Sequence of chain 1.B:
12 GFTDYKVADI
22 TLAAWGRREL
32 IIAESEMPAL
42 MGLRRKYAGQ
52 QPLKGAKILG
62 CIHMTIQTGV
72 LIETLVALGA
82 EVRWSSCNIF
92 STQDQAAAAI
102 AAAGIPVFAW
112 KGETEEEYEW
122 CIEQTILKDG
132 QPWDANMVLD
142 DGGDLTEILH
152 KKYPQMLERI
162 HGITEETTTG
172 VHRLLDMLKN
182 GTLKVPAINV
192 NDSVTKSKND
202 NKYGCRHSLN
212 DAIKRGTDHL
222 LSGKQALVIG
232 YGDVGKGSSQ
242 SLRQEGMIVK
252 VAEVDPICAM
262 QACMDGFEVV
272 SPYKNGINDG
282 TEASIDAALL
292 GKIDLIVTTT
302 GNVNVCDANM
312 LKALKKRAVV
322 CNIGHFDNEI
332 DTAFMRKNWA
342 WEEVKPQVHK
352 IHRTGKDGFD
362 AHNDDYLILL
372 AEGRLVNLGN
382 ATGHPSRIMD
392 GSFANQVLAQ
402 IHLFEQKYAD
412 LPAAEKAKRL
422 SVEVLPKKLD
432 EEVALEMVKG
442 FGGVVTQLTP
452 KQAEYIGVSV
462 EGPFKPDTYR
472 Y

This protein binds this small molecule.
Small molecule (SMILES): OC1C[C@H]2CC[C@@H](C1)N2Cc1ccccc1

Sequence of chain 1.C:
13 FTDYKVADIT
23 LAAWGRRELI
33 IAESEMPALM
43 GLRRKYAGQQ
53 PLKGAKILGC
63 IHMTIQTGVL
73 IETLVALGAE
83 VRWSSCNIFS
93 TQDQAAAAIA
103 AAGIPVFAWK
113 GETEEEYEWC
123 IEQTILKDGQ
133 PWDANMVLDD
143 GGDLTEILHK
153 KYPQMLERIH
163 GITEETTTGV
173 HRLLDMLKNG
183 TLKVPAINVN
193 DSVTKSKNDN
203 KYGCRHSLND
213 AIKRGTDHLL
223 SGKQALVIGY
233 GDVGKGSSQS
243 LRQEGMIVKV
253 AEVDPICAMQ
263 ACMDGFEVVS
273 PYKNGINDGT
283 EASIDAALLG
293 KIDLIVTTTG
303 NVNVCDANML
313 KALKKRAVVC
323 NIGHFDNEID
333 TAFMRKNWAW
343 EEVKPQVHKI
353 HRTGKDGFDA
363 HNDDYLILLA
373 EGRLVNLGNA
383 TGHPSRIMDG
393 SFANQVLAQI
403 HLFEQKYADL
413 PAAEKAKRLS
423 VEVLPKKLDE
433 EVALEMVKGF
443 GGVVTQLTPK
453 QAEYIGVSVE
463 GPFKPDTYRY

Binding-site contacts:
Ligand atom C3 contacts residue TYR456 of chain 1.B at 4.5 Å (hydrophobic).
Ligand atom C11 contacts residue ASN329 of chain 1.C at 4.0 Å.
Ligand atom C contacts residue ARG174 of chain 1.C at 3.6 Å.
Ligand atom C5 contacts residue ARG174 of chain 1.C at 3.8 Å.
Ligand atom C3 contacts residue PHE327 of chain 1.C at 4.2 Å (hydrophobic).
Ligand atom C6 contacts residue PHE327 of chain 1.C at 3.9 Å (hydrophobic).
Ligand atom C9 contacts residue PHE327 of chain 1.C at 3.8 Å (hydrophobic).
Ligand atom C6 contacts residue ARG174 of chain 1.C at 4.2 Å.
Ligand atom C2 contacts residue PHE327 of chain 1.C at 3.8 Å (hydrophobic).
Ligand atom C10 contacts residue ASN329 of chain 1.C at 4.2 Å.
Ligand atom C2 contacts residue TYR456 of chain 1.B at 3.8 Å (hydrophobic).
Ligand atom C2 contacts residue ARG174 of chain 1.C at 3.9 Å.
Ligand atom C11 contacts residue TYR456 of chain 1.B at 4.2 Å (hydrophobic).
Ligand atom C10 contacts residue TYR456 of chain 1.B at 3.6 Å (hydrophobic).
Ligand atom C8 contacts residue PHE327 of chain 1.C at 3.7 Å (hydrophobic).
Ligand atom C9 contacts residue TYR456 of chain 1.B at 3.5 Å (hydrophobic).
Ligand atom C1 contacts residue ARG174 of chain 1.C at 3.7 Å.
Ligand atom C9 contacts residue ASN329 of chain 1.C at 3.7 Å.
Ligand atom C4 contacts residue ARG174 of chain 1.C at 3.8 Å.
Ligand atom C3 contacts residue ARG174 of chain 1.C at 3.9 Å.
Ligand atom C1 contacts residue TYR456 of chain 1.B at 4.1 Å (hydrophobic).
Ligand atom O contacts residue ASN329 of chain 1.C at 4.3 Å.